The protein below binds the small molecule below.
Small molecule (SMILES): CC(=O)N[C@@H]1[C@@H](O)[C@H](O)[C@@H](CO)O[C@H]1O

Binding-site contacts:
Ligand atom C3 contacts residue ASN343 of chain 1.A at 3.8 Å.
Ligand atom O6 contacts residue GLY306 of chain 1.A at 3.4 Å.
Ligand atom N2 contacts residue ASN343 of chain 1.A at 3.0 Å (h-bond).
Ligand atom C6 contacts residue GLY306 of chain 1.A at 3.8 Å.
Ligand atom C2 contacts residue ASN343 of chain 1.A at 2.5 Å.
Ligand atom O7 contacts residue ASN343 of chain 1.A at 4.0 Å.
Ligand atom O5 contacts residue ASN343 of chain 1.A at 2.3 Å (h-bond).
Ligand atom C7 contacts residue ASN343 of chain 1.A at 3.3 Å.
Ligand atom C6 contacts residue LEU307 of chain 1.A at 4.3 Å (hydrophobic).
Ligand atom O5 contacts residue GLY306 of chain 1.A at 3.6 Å.
Ligand atom O6 contacts residue LEU307 of chain 1.A at 3.3 Å (h-bond).
Ligand atom C8 contacts residue ASN343 of chain 1.A at 3.7 Å.
Ligand atom C5 contacts residue GLY306 of chain 1.A at 4.4 Å.
Ligand atom O5 contacts residue LEU307 of chain 1.A at 3.9 Å.
Ligand atom C1 contacts residue GLY306 of chain 1.A at 4.4 Å.
Ligand atom C5 contacts residue ASN343 of chain 1.A at 3.6 Å.
Ligand atom C8 contacts residue SER341 of chain 1.A at 3.5 Å.
Ligand atom C1 contacts residue ASN343 of chain 1.A at 1.4 Å.
Ligand atom C4 contacts residue ASN343 of chain 1.A at 4.2 Å.

Sequence of chain 1.A:
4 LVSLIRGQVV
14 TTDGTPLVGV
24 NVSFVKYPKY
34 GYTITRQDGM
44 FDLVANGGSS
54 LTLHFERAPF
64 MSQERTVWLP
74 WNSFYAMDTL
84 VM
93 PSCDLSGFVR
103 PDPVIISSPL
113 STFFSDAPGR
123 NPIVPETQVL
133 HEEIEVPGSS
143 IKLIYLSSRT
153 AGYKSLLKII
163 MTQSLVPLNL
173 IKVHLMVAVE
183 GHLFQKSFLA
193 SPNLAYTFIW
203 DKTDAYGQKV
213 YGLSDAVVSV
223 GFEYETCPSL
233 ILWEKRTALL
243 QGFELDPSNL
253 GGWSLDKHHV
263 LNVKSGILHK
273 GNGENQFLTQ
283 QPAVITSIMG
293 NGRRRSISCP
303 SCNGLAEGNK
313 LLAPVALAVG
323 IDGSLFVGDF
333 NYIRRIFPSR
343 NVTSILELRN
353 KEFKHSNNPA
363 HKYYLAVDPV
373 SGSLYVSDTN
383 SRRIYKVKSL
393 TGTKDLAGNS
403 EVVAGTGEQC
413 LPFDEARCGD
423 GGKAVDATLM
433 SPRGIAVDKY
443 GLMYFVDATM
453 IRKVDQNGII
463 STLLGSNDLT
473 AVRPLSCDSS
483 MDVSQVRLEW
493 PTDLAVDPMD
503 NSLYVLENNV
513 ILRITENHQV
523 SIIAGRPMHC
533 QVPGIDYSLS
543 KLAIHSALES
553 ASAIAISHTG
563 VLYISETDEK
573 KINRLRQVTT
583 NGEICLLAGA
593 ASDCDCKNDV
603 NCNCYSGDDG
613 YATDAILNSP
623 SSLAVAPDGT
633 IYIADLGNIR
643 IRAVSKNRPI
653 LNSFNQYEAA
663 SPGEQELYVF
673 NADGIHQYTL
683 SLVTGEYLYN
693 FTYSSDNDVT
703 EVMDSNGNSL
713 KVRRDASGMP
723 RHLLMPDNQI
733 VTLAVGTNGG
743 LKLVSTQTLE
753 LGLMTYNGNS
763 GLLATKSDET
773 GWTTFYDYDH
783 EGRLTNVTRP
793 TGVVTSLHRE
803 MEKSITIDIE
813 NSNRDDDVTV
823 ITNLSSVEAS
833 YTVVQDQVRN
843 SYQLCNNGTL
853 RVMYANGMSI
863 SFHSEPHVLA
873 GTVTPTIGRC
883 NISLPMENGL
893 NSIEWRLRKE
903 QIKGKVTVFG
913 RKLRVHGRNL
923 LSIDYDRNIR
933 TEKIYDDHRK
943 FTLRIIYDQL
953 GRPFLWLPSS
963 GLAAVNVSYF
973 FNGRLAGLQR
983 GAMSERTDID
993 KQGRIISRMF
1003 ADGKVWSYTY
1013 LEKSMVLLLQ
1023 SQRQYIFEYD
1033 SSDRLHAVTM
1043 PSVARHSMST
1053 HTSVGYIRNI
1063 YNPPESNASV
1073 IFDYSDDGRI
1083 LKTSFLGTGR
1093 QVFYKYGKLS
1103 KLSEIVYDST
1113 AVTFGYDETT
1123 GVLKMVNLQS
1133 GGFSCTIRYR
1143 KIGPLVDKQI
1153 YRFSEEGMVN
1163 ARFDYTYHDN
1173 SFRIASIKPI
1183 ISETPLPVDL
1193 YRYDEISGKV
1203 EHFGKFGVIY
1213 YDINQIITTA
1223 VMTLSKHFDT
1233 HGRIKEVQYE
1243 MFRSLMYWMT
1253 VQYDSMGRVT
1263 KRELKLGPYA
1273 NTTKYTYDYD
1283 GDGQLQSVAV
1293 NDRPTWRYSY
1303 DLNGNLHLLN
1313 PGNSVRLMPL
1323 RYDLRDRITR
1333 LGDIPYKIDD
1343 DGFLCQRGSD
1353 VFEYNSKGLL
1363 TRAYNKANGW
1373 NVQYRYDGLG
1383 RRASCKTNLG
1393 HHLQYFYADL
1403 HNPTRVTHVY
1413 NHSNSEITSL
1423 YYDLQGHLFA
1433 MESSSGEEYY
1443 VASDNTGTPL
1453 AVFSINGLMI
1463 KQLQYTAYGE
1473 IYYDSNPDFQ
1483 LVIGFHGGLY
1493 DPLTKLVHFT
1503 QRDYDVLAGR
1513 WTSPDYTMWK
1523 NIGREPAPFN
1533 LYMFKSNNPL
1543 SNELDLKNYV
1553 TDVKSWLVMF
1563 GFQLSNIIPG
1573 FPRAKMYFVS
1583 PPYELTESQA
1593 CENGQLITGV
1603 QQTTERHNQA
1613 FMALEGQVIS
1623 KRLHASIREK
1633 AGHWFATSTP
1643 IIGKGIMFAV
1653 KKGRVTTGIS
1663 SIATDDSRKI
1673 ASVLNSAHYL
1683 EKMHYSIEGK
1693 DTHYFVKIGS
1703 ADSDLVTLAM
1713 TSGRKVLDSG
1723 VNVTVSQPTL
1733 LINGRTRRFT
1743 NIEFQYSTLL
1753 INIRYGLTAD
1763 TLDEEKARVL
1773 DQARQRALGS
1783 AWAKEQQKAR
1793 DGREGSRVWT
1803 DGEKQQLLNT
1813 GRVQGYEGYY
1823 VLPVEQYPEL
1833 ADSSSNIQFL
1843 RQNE